Binding-site contacts:
Ligand atom N1 contacts residue ASP120 of chain 1.A at 2.8 Å (salt-bridge).
Ligand atom O2' contacts residue ASP31 of chain 1.A at 3.2 Å (salt-bridge).
Ligand atom PB contacts residue MG1 of chain 1.E at 3.3 Å.
Ligand atom O2B contacts residue MG1 of chain 1.E at 2.1 Å.
Ligand atom O1G contacts residue PRO35 of chain 1.A at 3.3 Å.
Ligand atom O4' contacts residue LYS118 of chain 1.A at 3.2 Å (salt-bridge).
Ligand atom O1A contacts residue SER18 of chain 1.A at 3.3 Å (h-bond).
Ligand atom O1B contacts residue GLY14 of chain 1.A at 3.5 Å (h-bond).
Ligand atom O1B contacts residue LYS17 of chain 1.A at 2.8 Å (salt-bridge).
Ligand atom O1B contacts residue GLY16 of chain 1.A at 3.1 Å (h-bond).
Ligand atom O3A contacts residue GLY16 of chain 1.A at 3.1 Å (h-bond).
Ligand atom PG contacts residue MG1 of chain 1.E at 3.2 Å.
Ligand atom C2' contacts residue VAL30 of chain 1.A at 3.5 Å (hydrophobic).
Ligand atom O1A contacts residue GLY16 of chain 1.A at 3.4 Å.
Ligand atom O6 contacts residue ASP120 of chain 1.A at 3.4 Å (salt-bridge).
Ligand atom O2G contacts residue THR36 of chain 1.A at 2.9 Å (h-bond).
Ligand atom C6 contacts residue ASP120 of chain 1.A at 3.5 Å.
Ligand atom O2B contacts residue SER18 of chain 1.A at 3.0 Å (h-bond).
Ligand atom O3' contacts residue ASP31 of chain 1.A at 2.8 Å (salt-bridge).
Ligand atom O3G contacts residue LYS17 of chain 1.A at 2.6 Å (salt-bridge).
Ligand atom O1B contacts residue VAL15 of chain 1.A at 3.3 Å (h-bond).
Ligand atom O2G contacts residue MG1 of chain 1.E at 2.0 Å.
Ligand atom O6 contacts residue ALA147 of chain 1.A at 2.8 Å (h-bond).
Ligand atom N7 contacts residue ASN117 of chain 1.A at 3.1 Å (h-bond).
Ligand atom O2' contacts residue VAL30 of chain 1.A at 2.7 Å (h-bond).
Ligand atom O3G contacts residue GLY13 of chain 1.A at 3.4 Å.
Ligand atom O1A contacts residue ALA19 of chain 1.A at 2.7 Å (h-bond).
Ligand atom C3' contacts residue GLU32 of chain 1.A at 3.5 Å.
Ligand atom C8 contacts residue GLY16 of chain 1.A at 3.5 Å.
Ligand atom N3B contacts residue GLY14 of chain 1.A at 3.0 Å (h-bond).
Ligand atom N2 contacts residue ASP120 of chain 1.A at 2.9 Å (salt-bridge).
Ligand atom O6 contacts residue ASN117 of chain 1.A at 3.3 Å (h-bond).
Ligand atom O1G contacts residue GLN62 of chain 1.A at 2.8 Å (h-bond).
Ligand atom O3G contacts residue GLY61 of chain 1.A at 2.8 Å (h-bond).
Ligand atom O2B contacts residue LYS17 of chain 1.A at 3.5 Å (salt-bridge).
Ligand atom O2' contacts residue PHE29 of chain 1.A at 3.2 Å.
Ligand atom O6 contacts residue SER146 of chain 1.A at 3.5 Å.
Ligand atom C8 contacts residue ALA19 of chain 1.A at 3.5 Å (hydrophobic).
Ligand atom N3B contacts residue MG1 of chain 1.E at 3.5 Å.
Ligand atom O6 contacts residue LYS118 of chain 1.A at 3.4 Å.

A small-molecule ligand and the protein it binds are described below.
Small molecule (SMILES): Nc1nc2c(ncn2[C@@H]2O[C@H](CO[P](=O)(O)O[P](=O)(O)NP(=O)(O)O)[C@@H](O)[C@H]2O)c(=O)[nH]1

Sequence of chain 1.A:
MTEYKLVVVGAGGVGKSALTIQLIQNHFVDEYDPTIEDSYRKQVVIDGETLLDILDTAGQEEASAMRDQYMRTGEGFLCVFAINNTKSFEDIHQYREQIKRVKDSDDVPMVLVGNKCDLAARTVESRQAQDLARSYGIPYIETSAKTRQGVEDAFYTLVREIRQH